Sequence of chain 1.A:
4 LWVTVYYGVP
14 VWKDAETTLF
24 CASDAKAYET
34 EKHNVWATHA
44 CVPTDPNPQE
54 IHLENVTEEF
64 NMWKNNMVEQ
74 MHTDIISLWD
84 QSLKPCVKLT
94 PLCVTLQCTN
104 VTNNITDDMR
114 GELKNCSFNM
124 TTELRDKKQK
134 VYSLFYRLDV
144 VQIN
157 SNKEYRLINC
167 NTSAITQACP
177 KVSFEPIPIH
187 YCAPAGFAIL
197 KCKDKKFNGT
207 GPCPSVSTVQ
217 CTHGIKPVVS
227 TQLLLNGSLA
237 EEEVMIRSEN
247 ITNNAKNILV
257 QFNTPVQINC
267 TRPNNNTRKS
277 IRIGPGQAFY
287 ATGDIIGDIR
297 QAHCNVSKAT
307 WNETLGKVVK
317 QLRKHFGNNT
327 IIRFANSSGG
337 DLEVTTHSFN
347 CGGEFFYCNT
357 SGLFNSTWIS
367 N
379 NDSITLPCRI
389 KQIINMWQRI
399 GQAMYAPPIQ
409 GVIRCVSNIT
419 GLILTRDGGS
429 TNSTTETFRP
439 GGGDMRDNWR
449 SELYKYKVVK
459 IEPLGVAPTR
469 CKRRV

The protein below binds the small molecule below.
Small molecule (SMILES): CC(=O)N[C@@H]1[C@@H](O)[C@H](O)[C@@H](CO)O[C@H]1O

Binding-site contacts:
Ligand atom C4 contacts residue ASN416 of chain 1.A at 4.2 Å.
Ligand atom O5 contacts residue PRO261 of chain 1.A at 4.1 Å.
Ligand atom O7 contacts residue NAG1 of chain 1.C at 3.3 Å (h-bond).
Ligand atom C2 contacts residue ASN416 of chain 1.A at 2.4 Å.
Ligand atom N2 contacts residue ASN416 of chain 1.A at 2.9 Å (h-bond).
Ligand atom O7 contacts residue ASN232 of chain 1.A at 3.6 Å.
Ligand atom O5 contacts residue ASN416 of chain 1.A at 2.4 Å (h-bond).
Ligand atom C8 contacts residue ASN416 of chain 1.A at 3.7 Å.
Ligand atom C3 contacts residue ASN416 of chain 1.A at 3.8 Å.
Ligand atom C6 contacts residue PRO261 of chain 1.A at 4.2 Å (hydrophobic).
Ligand atom C5 contacts residue ASN416 of chain 1.A at 3.7 Å.
Ligand atom C7 contacts residue NAG1 of chain 1.C at 4.4 Å.
Ligand atom O6 contacts residue PRO261 of chain 1.A at 3.4 Å.
Ligand atom C7 contacts residue ASN416 of chain 1.A at 3.5 Å.
Ligand atom C1 contacts residue ASN416 of chain 1.A at 1.4 Å.
Ligand atom O7 contacts residue ASN416 of chain 1.A at 4.4 Å.
Ligand atom C7 contacts residue ASN232 of chain 1.A at 4.0 Å.